Binding-site contacts:
Ligand atom CA contacts residue ASN180 of chain 1.A at 3.5 Å.
Ligand atom O2P contacts residue ARG61 of chain 1.A at 3.1 Å (salt-bridge).
Ligand atom OG contacts residue GLY176 of chain 1.A at 3.5 Å.
Ligand atom O contacts residue SER50 of chain 1.A at 3.3 Å (h-bond).
Ligand atom O2P contacts residue ARG134 of chain 1.A at 2.8 Å (salt-bridge).
Ligand atom N contacts residue ASN231 of chain 1.A at 2.8 Å (h-bond).
Ligand atom CB contacts residue ASN180 of chain 1.A at 3.2 Å.
Ligand atom OG contacts residue TRP235 of chain 1.A at 3.0 Å (h-bond).
Ligand atom C contacts residue ASN180 of chain 1.A at 3.5 Å.
Ligand atom OG contacts residue ASN47 of chain 1.A at 3.5 Å.
Ligand atom CD2 contacts residue PRO172 of chain 1.A at 3.5 Å (hydrophobic).
Ligand atom CB contacts residue ASN180 of chain 1.A at 3.4 Å.
Ligand atom N contacts residue ASN47 of chain 1.A at 3.0 Å (h-bond).
Ligand atom O contacts residue VAL183 of chain 1.A at 3.2 Å.
Ligand atom CA contacts residue ASN180 of chain 1.A at 3.5 Å.
Ligand atom N contacts residue ASN180 of chain 1.A at 2.6 Å (h-bond).
Ligand atom O contacts residue ASN231 of chain 1.A at 2.8 Å (h-bond).
Ligand atom CD2 contacts residue ILE224 of chain 1.A at 3.5 Å (hydrophobic).
Ligand atom CA contacts residue ASN47 of chain 1.A at 3.5 Å.
Ligand atom CB contacts residue VAL51 of chain 1.A at 3.5 Å (hydrophobic).
Ligand atom O contacts residue ASN47 of chain 1.A at 3.4 Å (h-bond).
Ligand atom CA contacts residue GLU187 of chain 1.A at 3.5 Å.
Ligand atom CA contacts residue LEU179 of chain 1.A at 3.6 Å (hydrophobic).
Ligand atom N contacts residue GLU187 of chain 1.A at 3.0 Å (salt-bridge).
Ligand atom O1P contacts residue ARG61 of chain 1.A at 2.9 Å (salt-bridge).
Ligand atom O3P contacts residue TYR135 of chain 1.A at 2.7 Å (h-bond).
Ligand atom C contacts residue LEU179 of chain 1.A at 3.5 Å (hydrophobic).
Ligand atom OG contacts residue GLU187 of chain 1.A at 3.0 Å (salt-bridge).
Ligand atom O3P contacts residue ARG134 of chain 1.A at 2.9 Å (salt-bridge).
Ligand atom CB contacts residue GLY176 of chain 1.A at 3.6 Å.
Ligand atom CB contacts residue ASN231 of chain 1.A at 3.6 Å.
Ligand atom CB contacts residue GLU187 of chain 1.A at 3.0 Å.
Ligand atom ND1 contacts residue ASN231 of chain 1.A at 3.3 Å (h-bond).
Ligand atom CA contacts residue ASN231 of chain 1.A at 3.6 Å.
Ligand atom N contacts residue LEU179 of chain 1.A at 3.4 Å.
Ligand atom O1P contacts residue LYS54 of chain 1.A at 2.9 Å (salt-bridge).
Ligand atom CB contacts residue SER50 of chain 1.A at 3.4 Å.
Ligand atom CA contacts residue SER50 of chain 1.A at 3.6 Å.
Ligand atom O contacts residue LEU179 of chain 1.A at 3.6 Å.
Ligand atom O contacts residue LYS54 of chain 1.A at 3.2 Å.

Sequence of chain 1.A:
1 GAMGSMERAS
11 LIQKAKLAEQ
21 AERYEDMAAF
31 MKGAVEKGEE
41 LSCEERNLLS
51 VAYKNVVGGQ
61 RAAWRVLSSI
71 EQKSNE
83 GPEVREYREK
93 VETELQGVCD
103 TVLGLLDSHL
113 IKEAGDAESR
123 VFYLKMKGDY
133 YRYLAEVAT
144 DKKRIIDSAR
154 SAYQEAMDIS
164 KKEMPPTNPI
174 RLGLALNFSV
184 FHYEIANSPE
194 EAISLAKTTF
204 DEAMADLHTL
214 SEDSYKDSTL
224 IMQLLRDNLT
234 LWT

A protein and the small-molecule ligand that binds it are described below.
Small molecule (SMILES): CC(C)C[C@@H](C=O)NC(=O)[C@H](CO)NC(=O)[C@H](C)NC(=O)[C@@H]1CCCN1C(=O)[C@H](CO)NC(=O)[C@H](COP(=O)(O)O)NC(=O)[C@H](Cc1c[nH]cn1)NC(=O)[C@@H](N)CO